Binding-site contacts:
Ligand atom N22 contacts residue PHE316 of chain 1.B at 3.6 Å.
Ligand atom C23 contacts residue PHE316 of chain 1.B at 3.6 Å (hydrophobic).
Ligand atom C34 contacts residue SER312 of chain 1.B at 3.0 Å.
Ligand atom C31 contacts residue ASN265 of chain 1.B at 3.4 Å.
Ligand atom C5 contacts residue MET217 of chain 1.B at 3.9 Å (hydrophobic).
Ligand atom C20 contacts residue SER299 of chain 1.B at 3.9 Å.
Ligand atom C1 contacts residue MG1 of chain 1.G at 4.0 Å.
Ligand atom C1 contacts residue ASP262 of chain 1.B at 3.9 Å.
Ligand atom N29 contacts residue PHE316 of chain 1.B at 3.6 Å.
Ligand atom C32 contacts residue GLN313 of chain 1.B at 3.2 Å.
Ligand atom C23 contacts residue ILE280 of chain 1.B at 3.9 Å (hydrophobic).
Ligand atom N22 contacts residue ILE280 of chain 1.B at 4.0 Å.
Ligand atom C21 contacts residue PHE316 of chain 1.B at 3.3 Å (hydrophobic).
Ligand atom O27 contacts residue ASN265 of chain 1.B at 3.8 Å.
Ligand atom C33 contacts residue PHE284 of chain 1.B at 3.8 Å (hydrophobic).
Ligand atom C33 contacts residue GLN313 of chain 1.B at 3.3 Å.
Ligand atom N22 contacts residue LEU263 of chain 1.B at 4.0 Å.
Ligand atom N29 contacts residue GLN313 of chain 1.B at 2.9 Å (h-bond).
Ligand atom C24 contacts residue PHE316 of chain 1.B at 3.2 Å (hydrophobic).
Ligand atom N25 contacts residue PHE316 of chain 1.B at 3.2 Å.
Ligand atom C30 contacts residue GLN313 of chain 1.B at 3.4 Å.
Ligand atom O11 contacts residue ILE320 of chain 1.B at 3.8 Å.
Ligand atom C30 contacts residue PHE316 of chain 1.B at 3.4 Å (hydrophobic).
Ligand atom O27 contacts residue TYR103 of chain 1.B at 3.2 Å (h-bond).
Ligand atom C6 contacts residue MET217 of chain 1.B at 4.0 Å (hydrophobic).
Ligand atom N26 contacts residue PHE316 of chain 1.B at 3.3 Å.
Ligand atom O11 contacts residue MET217 of chain 1.B at 3.6 Å.
Ligand atom C33 contacts residue MET281 of chain 1.B at 3.3 Å (hydrophobic).
Ligand atom C1 contacts residue HIS104 of chain 1.B at 3.7 Å.
Ligand atom C28 contacts residue PHE316 of chain 1.B at 3.5 Å (hydrophobic).
Ligand atom C32 contacts residue PHE316 of chain 1.B at 3.7 Å (hydrophobic).
Ligand atom N29 contacts residue ILE280 of chain 1.B at 3.7 Å.
Ligand atom C28 contacts residue ILE280 of chain 1.B at 3.8 Å (hydrophobic).
Ligand atom C34 contacts residue MET281 of chain 1.B at 3.2 Å (hydrophobic).
Ligand atom C34 contacts residue MET301 of chain 1.B at 3.6 Å (hydrophobic).
Ligand atom C31 contacts residue ILE280 of chain 1.B at 4.0 Å (hydrophobic).
Ligand atom C16 contacts residue MET301 of chain 1.B at 3.6 Å (hydrophobic).
Ligand atom C13 contacts residue SER299 of chain 1.B at 3.2 Å.
Ligand atom C8 contacts residue PHE316 of chain 1.B at 3.8 Å (hydrophobic).
Ligand atom C34 contacts residue GLN313 of chain 1.B at 3.7 Å.

Sequence of chain 1.B:
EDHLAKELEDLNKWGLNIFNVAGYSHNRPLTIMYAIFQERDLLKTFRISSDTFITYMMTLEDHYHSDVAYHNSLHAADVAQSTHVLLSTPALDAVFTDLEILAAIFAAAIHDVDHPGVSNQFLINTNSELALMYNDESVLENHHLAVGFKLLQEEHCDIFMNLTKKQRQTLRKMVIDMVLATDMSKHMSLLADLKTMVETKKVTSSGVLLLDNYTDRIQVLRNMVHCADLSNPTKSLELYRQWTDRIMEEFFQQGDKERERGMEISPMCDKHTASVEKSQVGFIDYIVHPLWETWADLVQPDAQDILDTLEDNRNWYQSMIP

A protein and the small-molecule ligand that binds it are described below.
Small molecule (SMILES): CCCc1nc(C)c2c(=O)nc(-c3cc(S(=O)(=O)N4CCN(CC)CC4)ccc3OCC)[nH]n12